Sequence of chain 1.A:
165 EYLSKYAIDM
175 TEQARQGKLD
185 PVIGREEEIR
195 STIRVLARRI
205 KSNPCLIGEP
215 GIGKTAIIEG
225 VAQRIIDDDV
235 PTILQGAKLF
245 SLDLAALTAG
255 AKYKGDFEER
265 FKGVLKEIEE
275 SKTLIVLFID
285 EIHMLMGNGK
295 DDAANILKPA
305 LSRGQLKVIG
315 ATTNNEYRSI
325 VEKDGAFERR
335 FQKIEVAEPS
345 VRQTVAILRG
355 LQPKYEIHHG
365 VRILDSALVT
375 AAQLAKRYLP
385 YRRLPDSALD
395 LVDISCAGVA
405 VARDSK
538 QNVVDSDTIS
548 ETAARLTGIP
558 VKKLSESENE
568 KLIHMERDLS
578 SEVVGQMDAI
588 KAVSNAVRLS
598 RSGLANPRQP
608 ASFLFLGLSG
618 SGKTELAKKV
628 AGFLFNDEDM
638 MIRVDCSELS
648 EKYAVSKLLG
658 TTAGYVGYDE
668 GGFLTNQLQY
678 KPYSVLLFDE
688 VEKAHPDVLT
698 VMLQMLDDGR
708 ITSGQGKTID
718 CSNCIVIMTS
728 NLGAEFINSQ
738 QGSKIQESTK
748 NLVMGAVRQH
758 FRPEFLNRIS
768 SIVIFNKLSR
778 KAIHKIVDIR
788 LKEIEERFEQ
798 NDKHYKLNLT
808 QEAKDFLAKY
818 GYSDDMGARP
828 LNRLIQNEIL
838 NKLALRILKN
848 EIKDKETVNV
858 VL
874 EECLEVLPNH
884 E

Binding-site contacts:
Ligand atom O1B contacts residue GLY619 of chain 1.A at 3.7 Å.
Ligand atom C4 contacts residue GLU579 of chain 1.A at 3.3 Å.
Ligand atom C5 contacts residue SER618 of chain 1.A at 3.0 Å.
Ligand atom O1B contacts residue THR621 of chain 1.A at 2.9 Å (h-bond).
Ligand atom O2' contacts residue ARG787 of chain 1.A at 3.4 Å (salt-bridge).
Ligand atom N1 contacts residue VAL580 of chain 1.A at 3.6 Å.
Ligand atom C2' contacts residue GLU579 of chain 1.A at 3.6 Å.
Ligand atom O4' contacts residue ALA825 of chain 1.A at 3.3 Å.
Ligand atom O2A contacts residue GLU622 of chain 1.A at 3.1 Å (salt-bridge).
Ligand atom O3G contacts residue LYS620 of chain 1.A at 3.4 Å.
Ligand atom S1G contacts residue GLY617 of chain 1.A at 3.5 Å (h-bond).
Ligand atom C6 contacts residue SER618 of chain 1.A at 3.0 Å.
Ligand atom N1 contacts residue SER618 of chain 1.A at 3.5 Å (h-bond).
Ligand atom O2B contacts residue SER618 of chain 1.A at 3.1 Å (h-bond).
Ligand atom O3A contacts residue ARG826 of chain 1.A at 3.5 Å.
Ligand atom N6 contacts residue GLN583 of chain 1.A at 3.3 Å.
Ligand atom C8 contacts residue ALA825 of chain 1.A at 3.4 Å (hydrophobic).
Ligand atom N3 contacts residue GLY619 of chain 1.A at 3.2 Å (h-bond).
Ligand atom O2A contacts residue THR621 of chain 1.A at 3.3 Å (h-bond).
Ligand atom N9 contacts residue GLU579 of chain 1.A at 3.5 Å (salt-bridge).
Ligand atom C4 contacts residue SER618 of chain 1.A at 3.7 Å.
Ligand atom O2B contacts residue GLY619 of chain 1.A at 2.9 Å (h-bond).
Ligand atom S1G contacts residue ASN728 of chain 1.A at 3.5 Å (h-bond).
Ligand atom PG contacts residue THR621 of chain 1.A at 3.7 Å.
Ligand atom N7 contacts residue LEU775 of chain 1.A at 3.6 Å.
Ligand atom O5' contacts residue GLY619 of chain 1.A at 3.6 Å.
Ligand atom N7 contacts residue SER618 of chain 1.A at 3.4 Å (h-bond).
Ligand atom O2' contacts residue GLU579 of chain 1.A at 2.9 Å (salt-bridge).
Ligand atom C2 contacts residue GLY619 of chain 1.A at 3.0 Å.
Ligand atom N6 contacts residue VAL580 of chain 1.A at 3.7 Å.
Ligand atom N6 contacts residue SER618 of chain 1.A at 3.2 Å (h-bond).
Ligand atom PB contacts residue GLY619 of chain 1.A at 3.7 Å.
Ligand atom C5' contacts residue GLU622 of chain 1.A at 3.5 Å.
Ligand atom O3G contacts residue THR621 of chain 1.A at 2.7 Å (h-bond).
Ligand atom C4 contacts residue GLY619 of chain 1.A at 3.6 Å.
Ligand atom N3 contacts residue GLU579 of chain 1.A at 3.3 Å (salt-bridge).
Ligand atom O2B contacts residue GLY617 of chain 1.A at 3.0 Å.
Ligand atom O2A contacts residue GLY619 of chain 1.A at 3.3 Å.
Ligand atom O3' contacts residue ARG787 of chain 1.A at 3.2 Å (salt-bridge).
Ligand atom C8 contacts residue ILE783 of chain 1.A at 3.6 Å (hydrophobic).

A small-molecule ligand and the protein it binds are described below.
Small molecule (SMILES): Nc1ncnc2c1ncn2[C@@H]1O[C@H](COP(=O)(O)OP(=O)(O)OP(O)(O)=S)[C@@H](O)[C@H]1O